Binding-site contacts:
Ligand atom N3 contacts residue ALA120 of chain 1.B at 4.0 Å.
Ligand atom C7 contacts residue PHE157 of chain 1.B at 4.0 Å (hydrophobic).
Ligand atom O2 contacts residue PHE157 of chain 1.B at 3.9 Å.
Ligand atom N3 contacts residue PHE157 of chain 1.B at 3.7 Å.
Ligand atom N2 contacts residue PHE116 of chain 1.B at 3.5 Å.
Ligand atom O2 contacts residue ILE50 of chain 1.B at 3.8 Å.
Ligand atom S1 contacts residue TRP78 of chain 1.B at 4.0 Å.
Ligand atom C7 contacts residue TRP78 of chain 1.B at 4.0 Å (hydrophobic).
Ligand atom C5 contacts residue TRP78 of chain 1.B at 4.0 Å (hydrophobic).
Ligand atom O3 contacts residue ILE50 of chain 1.B at 3.9 Å.
Ligand atom C8 contacts residue GLU73 of chain 1.B at 3.1 Å.
Ligand atom C3 contacts residue GLN117 of chain 1.B at 3.7 Å.
Ligand atom C4 contacts residue TYR106 of chain 1.B at 4.0 Å (hydrophobic).
Ligand atom O1 contacts residue PHE157 of chain 1.B at 3.3 Å.
Ligand atom C6 contacts residue TYR106 of chain 1.B at 3.4 Å (hydrophobic).
Ligand atom S1 contacts residue LEU102 of chain 1.B at 3.7 Å.
Ligand atom C1 contacts residue PHE116 of chain 1.B at 3.6 Å (hydrophobic).
Ligand atom C5 contacts residue ASP153 of chain 1.B at 3.7 Å.
Ligand atom C4 contacts residue PHE157 of chain 1.B at 3.7 Å (hydrophobic).
Ligand atom O3 contacts residue GLU73 of chain 1.B at 3.4 Å (salt-bridge).
Ligand atom O1 contacts residue PHE116 of chain 1.B at 3.7 Å.
Ligand atom C3 contacts residue ASP153 of chain 1.B at 3.6 Å.
Ligand atom O2 contacts residue ARG148 of chain 1.B at 3.5 Å (salt-bridge).
Ligand atom N2 contacts residue PHE157 of chain 1.B at 3.2 Å.
Ligand atom C1 contacts residue PHE157 of chain 1.B at 3.1 Å (hydrophobic).
Ligand atom C7 contacts residue GLU73 of chain 1.B at 3.9 Å.
Ligand atom C7 contacts residue ARG148 of chain 1.B at 3.7 Å.
Ligand atom C5 contacts residue ARG124 of chain 1.B at 3.9 Å.
Ligand atom N1 contacts residue PHE157 of chain 1.B at 3.4 Å.
Ligand atom C3 contacts residue PHE157 of chain 1.B at 3.5 Å (hydrophobic).
Ligand atom O1 contacts residue GLN117 of chain 1.B at 3.5 Å (h-bond).
Ligand atom O3 contacts residue ARG148 of chain 1.B at 2.9 Å (salt-bridge).
Ligand atom C1 contacts residue GLN117 of chain 1.B at 3.6 Å.
Ligand atom N2 contacts residue GLN117 of chain 1.B at 2.9 Å (h-bond).
Ligand atom N3 contacts residue GLN117 of chain 1.B at 2.9 Å (h-bond).
Ligand atom C8 contacts residue ARG148 of chain 1.B at 3.5 Å.
Ligand atom C5 contacts residue PHE157 of chain 1.B at 4.0 Å (hydrophobic).
Ligand atom N3 contacts residue ASP153 of chain 1.B at 2.7 Å (salt-bridge).
Ligand atom C5 contacts residue GLU73 of chain 1.B at 3.9 Å.
Ligand atom C6 contacts residue LEU102 of chain 1.B at 3.7 Å (hydrophobic).

The small molecule below binds the protein below.
Small molecule (SMILES): Nc1ccn([C@@H]2CS[C@H](CO)O2)c(=O)n1

Sequence of chain 1.B:
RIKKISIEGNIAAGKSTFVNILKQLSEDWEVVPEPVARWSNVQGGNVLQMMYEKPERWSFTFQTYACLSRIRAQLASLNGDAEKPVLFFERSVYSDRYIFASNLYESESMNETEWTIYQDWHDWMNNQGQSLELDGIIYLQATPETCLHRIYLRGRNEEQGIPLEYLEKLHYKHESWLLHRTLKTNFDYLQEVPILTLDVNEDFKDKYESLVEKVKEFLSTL